This small molecule binds to this protein.
Small molecule (SMILES): C[C@H]1O[C@H](O[C@H]2[C@H](O)[C@@H](O)CO[C@@H]2CO)[C@H](O)[C@@H](O)[C@@H]1N[C@H]1C=C(CO)[C@@H](O)[C@H](O)[C@H]1O

Sequence of chain 1.A:
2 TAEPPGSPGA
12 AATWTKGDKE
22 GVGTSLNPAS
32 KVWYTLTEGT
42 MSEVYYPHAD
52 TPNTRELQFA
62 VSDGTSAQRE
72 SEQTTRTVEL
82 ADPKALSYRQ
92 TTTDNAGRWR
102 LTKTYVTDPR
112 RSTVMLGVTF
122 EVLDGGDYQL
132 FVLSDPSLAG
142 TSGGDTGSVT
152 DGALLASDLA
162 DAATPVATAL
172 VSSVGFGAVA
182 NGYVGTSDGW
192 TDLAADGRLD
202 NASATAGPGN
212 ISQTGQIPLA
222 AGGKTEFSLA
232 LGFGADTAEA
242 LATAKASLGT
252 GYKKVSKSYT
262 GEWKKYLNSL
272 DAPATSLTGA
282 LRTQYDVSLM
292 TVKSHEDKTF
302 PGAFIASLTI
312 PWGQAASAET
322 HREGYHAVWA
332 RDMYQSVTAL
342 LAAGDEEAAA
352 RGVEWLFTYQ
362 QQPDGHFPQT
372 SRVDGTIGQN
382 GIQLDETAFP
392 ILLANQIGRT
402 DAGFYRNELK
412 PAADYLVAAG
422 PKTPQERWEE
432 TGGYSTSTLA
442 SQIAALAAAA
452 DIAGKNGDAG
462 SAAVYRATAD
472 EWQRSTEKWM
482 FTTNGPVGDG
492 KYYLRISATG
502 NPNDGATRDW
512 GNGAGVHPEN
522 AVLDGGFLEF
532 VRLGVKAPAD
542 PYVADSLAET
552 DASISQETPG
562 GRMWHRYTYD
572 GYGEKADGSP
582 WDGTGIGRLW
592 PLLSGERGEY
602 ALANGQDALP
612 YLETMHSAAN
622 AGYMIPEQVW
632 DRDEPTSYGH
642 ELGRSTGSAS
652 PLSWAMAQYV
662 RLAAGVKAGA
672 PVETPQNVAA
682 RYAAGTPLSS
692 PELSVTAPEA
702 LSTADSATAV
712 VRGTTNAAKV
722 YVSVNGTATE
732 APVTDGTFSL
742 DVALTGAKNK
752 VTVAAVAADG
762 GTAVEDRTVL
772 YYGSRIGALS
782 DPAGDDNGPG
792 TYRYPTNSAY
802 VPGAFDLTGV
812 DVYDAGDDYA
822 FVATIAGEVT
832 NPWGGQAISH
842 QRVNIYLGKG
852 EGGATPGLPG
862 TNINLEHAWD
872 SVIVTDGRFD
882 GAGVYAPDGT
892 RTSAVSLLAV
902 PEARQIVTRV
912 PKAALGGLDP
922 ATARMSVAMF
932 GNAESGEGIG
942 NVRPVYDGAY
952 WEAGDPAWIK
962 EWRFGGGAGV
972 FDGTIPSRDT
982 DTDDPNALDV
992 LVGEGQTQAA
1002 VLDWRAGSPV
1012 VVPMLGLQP

Binding-site contacts:
Ligand atom O6 contacts residue GLU430 of chain 1.A at 3.0 Å (salt-bridge).
Ligand atom O3 contacts residue TRP429 of chain 1.A at 2.7 Å (h-bond).
Ligand atom O4 contacts residue ARG332 of chain 1.A at 2.8 Å (salt-bridge).
Ligand atom O3 contacts residue TRP582 of chain 1.A at 3.0 Å.
Ligand atom O6B contacts residue ASP333 of chain 1.A at 2.7 Å (salt-bridge).
Ligand atom C4A contacts residue ASP333 of chain 1.A at 3.4 Å.
Ligand atom C6 contacts residue TYR326 of chain 1.A at 3.6 Å (hydrophobic).
Ligand atom O3B contacts residue TRP429 of chain 1.A at 3.6 Å.
Ligand atom C3 contacts residue TRP429 of chain 1.A at 3.2 Å (hydrophobic).
Ligand atom O4 contacts residue ASP333 of chain 1.A at 3.0 Å (salt-bridge).
Ligand atom C3B contacts residue ARG428 of chain 1.A at 3.4 Å.
Ligand atom C6 contacts residue GLN370 of chain 1.A at 3.7 Å.
Ligand atom O6B contacts residue TYR326 of chain 1.A at 3.5 Å.
Ligand atom O2 contacts residue GLU431 of chain 1.A at 2.6 Å (salt-bridge).
Ligand atom O2B contacts residue TRP429 of chain 1.A at 3.1 Å.
Ligand atom C7B contacts residue TYR326 of chain 1.A at 3.2 Å (hydrophobic).
Ligand atom C4 contacts residue GLU430 of chain 1.A at 3.5 Å.
Ligand atom C6 contacts residue TYR573 of chain 1.A at 3.7 Å (hydrophobic).
Ligand atom O4 contacts residue TRP330 of chain 1.A at 3.2 Å.
Ligand atom C1B contacts residue TYR326 of chain 1.A at 3.7 Å (hydrophobic).
Ligand atom C2 contacts residue GLU431 of chain 1.A at 3.7 Å.
Ligand atom C3B contacts residue ARG332 of chain 1.A at 3.7 Å.
Ligand atom O3 contacts residue GLU431 of chain 1.A at 3.4 Å (salt-bridge).
Ligand atom O6 contacts residue GLN370 of chain 1.A at 3.1 Å (h-bond).
Ligand atom O5 contacts residue TYR573 of chain 1.A at 3.7 Å.
Ligand atom C6 contacts residue GLU430 of chain 1.A at 3.3 Å.
Ligand atom O3B contacts residue ARG428 of chain 1.A at 2.7 Å (salt-bridge).
Ligand atom C2 contacts residue TYR573 of chain 1.A at 3.6 Å (hydrophobic).
Ligand atom O2 contacts residue ASN513 of chain 1.A at 3.5 Å (h-bond).
Ligand atom O6B contacts residue ALA307 of chain 1.A at 3.5 Å.
Ligand atom O3 contacts residue ARG567 of chain 1.A at 2.4 Å (salt-bridge).
Ligand atom O2B contacts residue ARG567 of chain 1.A at 2.7 Å (salt-bridge).
Ligand atom N4A contacts residue GLU430 of chain 1.A at 2.5 Å (salt-bridge).
Ligand atom C3B contacts residue GLU430 of chain 1.A at 3.7 Å.
Ligand atom O3B contacts residue TRP655 of chain 1.A at 3.4 Å.
Ligand atom C1B contacts residue GLU430 of chain 1.A at 3.6 Å.
Ligand atom C6B contacts residue ASP333 of chain 1.A at 3.5 Å.
Ligand atom C5 contacts residue GLU430 of chain 1.A at 3.4 Å.
Ligand atom O3B contacts residue ARG332 of chain 1.A at 3.2 Å (salt-bridge).
Ligand atom O6B contacts residue LEU653 of chain 1.A at 3.7 Å.